Sequence of chain 47.D:
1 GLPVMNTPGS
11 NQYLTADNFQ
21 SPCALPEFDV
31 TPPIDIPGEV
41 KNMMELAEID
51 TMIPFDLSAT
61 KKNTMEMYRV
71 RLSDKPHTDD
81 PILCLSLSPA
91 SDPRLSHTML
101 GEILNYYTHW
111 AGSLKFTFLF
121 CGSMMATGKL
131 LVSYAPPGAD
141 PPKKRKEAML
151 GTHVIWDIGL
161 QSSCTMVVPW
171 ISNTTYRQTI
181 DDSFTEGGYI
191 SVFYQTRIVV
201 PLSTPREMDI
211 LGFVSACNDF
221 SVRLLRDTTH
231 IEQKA

Sequence of chain 47.B:
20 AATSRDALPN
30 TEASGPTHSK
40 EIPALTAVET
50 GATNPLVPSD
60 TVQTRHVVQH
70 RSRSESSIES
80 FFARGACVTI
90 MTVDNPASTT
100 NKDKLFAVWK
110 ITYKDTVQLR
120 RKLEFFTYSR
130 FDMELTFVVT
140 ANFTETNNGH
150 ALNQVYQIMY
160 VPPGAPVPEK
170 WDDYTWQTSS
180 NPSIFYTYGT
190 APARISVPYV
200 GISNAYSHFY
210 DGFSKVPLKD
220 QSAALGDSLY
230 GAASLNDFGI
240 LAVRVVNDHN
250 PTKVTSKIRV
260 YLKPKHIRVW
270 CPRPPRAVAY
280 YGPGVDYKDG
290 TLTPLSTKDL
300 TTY

Binding-site contacts:
Ligand atom C1 contacts residue ILE157 of chain 47.B at 3.4 Å (hydrophobic).
Ligand atom C12 contacts residue VAL199 of chain 47.B at 3.7 Å (hydrophobic).
Ligand atom C27 contacts residue ASP236 of chain 47.B at 3.6 Å.
Ligand atom C8 contacts residue TYR159 of chain 47.B at 3.5 Å (hydrophobic).
Ligand atom C3 contacts residue PRO181 of chain 47.B at 3.7 Å (hydrophobic).
Ligand atom C4 contacts residue TYR159 of chain 47.B at 3.7 Å (hydrophobic).
Ligand atom C10 contacts residue MET132 of chain 47.B at 3.7 Å (hydrophobic).
Ligand atom C20 contacts residue TYR112 of chain 47.B at 3.4 Å (hydrophobic).
Ligand atom C1 contacts residue ILE183 of chain 47.B at 3.5 Å (hydrophobic).
Ligand atom C13 contacts residue MET132 of chain 47.B at 3.8 Å (hydrophobic).
Ligand atom C18 contacts residue PHE237 of chain 47.B at 3.8 Å (hydrophobic).
Ligand atom C3 contacts residue ALA24 of chain 47.D at 3.5 Å (hydrophobic).
Ligand atom C13 contacts residue PHE237 of chain 47.B at 3.7 Å (hydrophobic).
Ligand atom C26 contacts residue THR111 of chain 47.B at 3.6 Å.
Ligand atom C21 contacts residue TYR112 of chain 47.B at 3.4 Å (hydrophobic).
Ligand atom N6 contacts residue VAL196 of chain 47.B at 3.8 Å.
Ligand atom C14 contacts residue VAL199 of chain 47.B at 3.8 Å (hydrophobic).
Ligand atom O25 contacts residue THR111 of chain 47.B at 3.4 Å (h-bond).
Ligand atom C4 contacts residue ILE194 of chain 47.B at 3.8 Å (hydrophobic).
Ligand atom O25 contacts residue TYR112 of chain 47.B at 3.4 Å.
Ligand atom C19 contacts residue PHE237 of chain 47.B at 3.5 Å (hydrophobic).
Ligand atom C5 contacts residue TYR159 of chain 47.B at 3.7 Å (hydrophobic).
Ligand atom O16 contacts residue MET132 of chain 47.B at 3.6 Å.
Ligand atom O24 contacts residue TYR112 of chain 47.B at 3.8 Å.
Ligand atom C8 contacts residue VAL196 of chain 47.B at 3.7 Å (hydrophobic).
Ligand atom C23 contacts residue PHE237 of chain 47.B at 3.8 Å (hydrophobic).
Ligand atom C11 contacts residue LEU134 of chain 47.B at 3.8 Å (hydrophobic).
Ligand atom C14 contacts residue MET132 of chain 47.B at 3.5 Å (hydrophobic).
Ligand atom N4 contacts residue LEU240 of chain 47.B at 3.3 Å.
Ligand atom C3 contacts residue TYR159 of chain 47.B at 3.7 Å (hydrophobic).
Ligand atom C5 contacts residue ILE194 of chain 47.B at 3.8 Å (hydrophobic).
Ligand atom C20 contacts residue PHE237 of chain 47.B at 3.4 Å (hydrophobic).
Ligand atom C21 contacts residue PHE237 of chain 47.B at 3.7 Å (hydrophobic).
Ligand atom C7 contacts residue TYR159 of chain 47.B at 3.7 Å (hydrophobic).
Ligand atom N3 contacts residue LEU240 of chain 47.B at 3.4 Å.
Ligand atom C26 contacts residue LYS113 of chain 47.B at 3.7 Å.
Ligand atom C7 contacts residue VAL196 of chain 47.B at 3.5 Å (hydrophobic).
Ligand atom C4 contacts residue ALA24 of chain 47.D at 3.5 Å (hydrophobic).
Ligand atom C15 contacts residue MET132 of chain 47.B at 3.6 Å (hydrophobic).
Ligand atom C23 contacts residue TYR112 of chain 47.B at 3.3 Å (hydrophobic).

A protein and the small-molecule ligand that binds it are described below.
Small molecule (SMILES): CCOC(=O)c1ccc(OCCCCC2CCN(c3ccc(C)nn3)CC2)cc1